Sequence of chain 1.C:
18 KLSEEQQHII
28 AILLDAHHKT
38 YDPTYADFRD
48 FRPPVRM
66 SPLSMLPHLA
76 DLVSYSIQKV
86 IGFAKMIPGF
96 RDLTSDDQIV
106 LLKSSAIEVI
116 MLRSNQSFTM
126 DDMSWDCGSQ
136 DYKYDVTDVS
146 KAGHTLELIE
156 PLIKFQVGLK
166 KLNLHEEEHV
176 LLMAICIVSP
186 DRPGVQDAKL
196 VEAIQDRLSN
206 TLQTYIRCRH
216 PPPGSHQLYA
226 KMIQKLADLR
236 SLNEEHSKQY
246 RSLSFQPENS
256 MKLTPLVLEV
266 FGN

Binding-site contacts:
Ligand atom O3 contacts residue GLN244 of chain 1.C at 2.8 Å (h-bond).
Ligand atom C6 contacts residue SER119 of chain 1.C at 3.6 Å.
Ligand atom O2 contacts residue ARG118 of chain 1.C at 3.0 Å (salt-bridge).
Ligand atom C38 contacts residue ALA75 of chain 1.C at 3.8 Å (hydrophobic).
Ligand atom C9 contacts residue TRP130 of chain 1.C at 3.3 Å (hydrophobic).
Ligand atom C35 contacts residue HIS241 of chain 1.C at 3.7 Å.
Ligand atom C5 contacts residue SER119 of chain 1.C at 3.8 Å.
Ligand atom C3 contacts residue ARG118 of chain 1.C at 3.8 Å.
Ligand atom C30 contacts residue LEU74 of chain 1.C at 3.6 Å (hydrophobic).
Ligand atom O1 contacts residue SER119 of chain 1.C at 3.5 Å.
Ligand atom C3 contacts residue SER81 of chain 1.C at 3.6 Å.
Ligand atom C1 contacts residue TYR38 of chain 1.C at 3.7 Å (hydrophobic).
Ligand atom C23 contacts residue GLN244 of chain 1.C at 3.8 Å.
Ligand atom C30 contacts residue VAL144 of chain 1.C at 3.6 Å (hydrophobic).
Ligand atom C7 contacts residue SER119 of chain 1.C at 3.4 Å.
Ligand atom C36 contacts residue TYR245 of chain 1.C at 3.8 Å (hydrophobic).
Ligand atom C10 contacts residue CYS132 of chain 1.C at 3.5 Å (hydrophobic).
Ligand atom C38 contacts residue VAL78 of chain 1.C at 3.5 Å (hydrophobic).
Ligand atom C26 contacts residue ALA147 of chain 1.C at 3.4 Å (hydrophobic).
Ligand atom C1 contacts residue CYS132 of chain 1.C at 3.8 Å (hydrophobic).
Ligand atom C25 contacts residue GLN244 of chain 1.C at 3.6 Å.
Ligand atom C29 contacts residue ALA147 of chain 1.C at 3.7 Å (hydrophobic).
Ligand atom C27 contacts residue LEU71 of chain 1.C at 3.6 Å (hydrophobic).
Ligand atom C29 contacts residue VAL144 of chain 1.C at 3.4 Å (hydrophobic).
Ligand atom C4 contacts residue SER81 of chain 1.C at 3.7 Å.
Ligand atom C38 contacts residue LEU74 of chain 1.C at 3.8 Å (hydrophobic).
Ligand atom C11 contacts residue VAL144 of chain 1.C at 3.8 Å (hydrophobic).
Ligand atom C40 contacts residue ARG118 of chain 1.C at 3.6 Å.
Ligand atom C12 contacts residue VAL144 of chain 1.C at 3.5 Å (hydrophobic).
Ligand atom O1 contacts residue TYR38 of chain 1.C at 2.9 Å (h-bond).
Ligand atom O2 contacts residue SER81 of chain 1.C at 2.7 Å (h-bond).
Ligand atom C1 contacts residue SER122 of chain 1.C at 3.8 Å.
Ligand atom O3 contacts residue HIS241 of chain 1.C at 2.9 Å (h-bond).
Ligand atom C30 contacts residue ASP143 of chain 1.C at 3.3 Å.
Ligand atom C31 contacts residue LEU74 of chain 1.C at 3.8 Å (hydrophobic).
Ligand atom O1 contacts residue SER122 of chain 1.C at 3.0 Å (h-bond).
Ligand atom C28 contacts residue ALA147 of chain 1.C at 3.3 Å (hydrophobic).
Ligand atom C10 contacts residue SER122 of chain 1.C at 3.7 Å.
Ligand atom C33 contacts residue ALA147 of chain 1.C at 3.6 Å (hydrophobic).
Ligand atom C26 contacts residue GLN244 of chain 1.C at 3.3 Å.

The protein below binds the small molecule below.
Small molecule (SMILES): C=C1[C@H](O)CC(=C/C=C2\CCC[C@]3(C)[C@@H]([C@H](C)CCCC(O)(Cc4ccccc4)Cc4ccccc4)CC[C@@H]23)C[C@H]1O